Sequence of chain 1.G:
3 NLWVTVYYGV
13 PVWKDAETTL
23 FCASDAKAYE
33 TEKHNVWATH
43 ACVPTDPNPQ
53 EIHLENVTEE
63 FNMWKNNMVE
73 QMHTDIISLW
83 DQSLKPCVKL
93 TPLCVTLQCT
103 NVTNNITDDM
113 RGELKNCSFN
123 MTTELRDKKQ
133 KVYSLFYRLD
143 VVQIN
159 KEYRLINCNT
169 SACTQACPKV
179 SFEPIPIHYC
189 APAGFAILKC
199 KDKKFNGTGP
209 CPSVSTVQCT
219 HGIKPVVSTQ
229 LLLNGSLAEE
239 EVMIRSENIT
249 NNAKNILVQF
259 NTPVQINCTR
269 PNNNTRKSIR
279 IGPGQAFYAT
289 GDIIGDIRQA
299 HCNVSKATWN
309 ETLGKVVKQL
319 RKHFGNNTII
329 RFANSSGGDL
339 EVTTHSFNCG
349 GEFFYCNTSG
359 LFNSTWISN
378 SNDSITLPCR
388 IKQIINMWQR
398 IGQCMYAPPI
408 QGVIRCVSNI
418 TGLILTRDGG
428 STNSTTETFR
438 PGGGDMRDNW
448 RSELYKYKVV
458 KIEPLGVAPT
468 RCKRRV

The protein below binds the small molecule below.
Small molecule (SMILES): CC(=O)N[C@H]1[C@H](O[C@H]2[C@H](O)[C@@H](NC(C)=O)CO[C@@H]2CO)O[C@H](CO)[C@@H](O)[C@@H]1O

Binding-site contacts:
Ligand atom O5 contacts residue ASN167 of chain 1.G at 2.4 Å (h-bond).
Ligand atom C8 contacts residue THR168 of chain 1.G at 4.4 Å.
Ligand atom C3 contacts residue ASN167 of chain 1.G at 3.8 Å.
Ligand atom C6 contacts residue ARG162 of chain 1.G at 4.3 Å.
Ligand atom C4 contacts residue ASN167 of chain 1.G at 4.2 Å.
Ligand atom C8 contacts residue VAL144 of chain 1.G at 4.1 Å (hydrophobic).
Ligand atom C8 contacts residue ASN167 of chain 1.G at 4.1 Å.
Ligand atom O5 contacts residue ARG162 of chain 1.G at 3.8 Å.
Ligand atom N2 contacts residue THR168 of chain 1.G at 4.2 Å.
Ligand atom C2 contacts residue ASN167 of chain 1.G at 2.5 Å.
Ligand atom O7 contacts residue ASN167 of chain 1.G at 4.4 Å.
Ligand atom C1 contacts residue ARG162 of chain 1.G at 3.9 Å.
Ligand atom C1 contacts residue ASN167 of chain 1.G at 1.4 Å.
Ligand atom C5 contacts residue ASN167 of chain 1.G at 3.7 Å.
Ligand atom C7 contacts residue ASN167 of chain 1.G at 3.9 Å.
Ligand atom N2 contacts residue ASN167 of chain 1.G at 2.9 Å (h-bond).
Ligand atom O6 contacts residue ARG162 of chain 1.G at 3.5 Å (salt-bridge).